Binding-site contacts:
Ligand atom C32 contacts residue GLU164 of chain 1.A at 3.5 Å.
Ligand atom C24 contacts residue CYS143 of chain 1.A at 2.9 Å (hydrophobic).
Ligand atom C19 contacts residue GLN187 of chain 1.A at 3.7 Å.
Ligand atom O33 contacts residue SER142 of chain 1.A at 3.8 Å.
Ligand atom C34 contacts residue CYS143 of chain 1.A at 1.9 Å (hydrophobic).
Ligand atom C15 contacts residue GLN187 of chain 1.A at 3.6 Å.
Ligand atom O35 contacts residue CYS143 of chain 1.A at 2.9 Å (h-bond).
Ligand atom C1 contacts residue GLN187 of chain 1.A at 3.7 Å.
Ligand atom O2 contacts residue THR188 of chain 1.A at 3.7 Å.
Ligand atom C12 contacts residue MET163 of chain 1.A at 3.8 Å (hydrophobic).
Ligand atom O33 contacts residue HIS170 of chain 1.A at 3.5 Å.
Ligand atom N23 contacts residue HIS162 of chain 1.A at 3.0 Å (h-bond).
Ligand atom O13 contacts residue GLU164 of chain 1.A at 3.0 Å (salt-bridge).
Ligand atom O33 contacts residue PHE138 of chain 1.A at 3.4 Å.
Ligand atom O2 contacts residue GLN187 of chain 1.A at 3.5 Å (h-bond).
Ligand atom C36 contacts residue CYS143 of chain 1.A at 2.5 Å (hydrophobic).
Ligand atom C29 contacts residue ASN140 of chain 1.A at 3.5 Å.
Ligand atom N23 contacts residue CYS143 of chain 1.A at 3.1 Å (h-bond).
Ligand atom O37 contacts residue HIS39 of chain 1.A at 2.4 Å (h-bond).
Ligand atom C15 contacts residue HIS162 of chain 1.A at 3.5 Å.
Ligand atom O35 contacts residue GLY141 of chain 1.A at 3.5 Å (h-bond).
Ligand atom C32 contacts residue HIS161 of chain 1.A at 3.6 Å.
Ligand atom N8 contacts residue GLU164 of chain 1.A at 2.8 Å (salt-bridge).
Ligand atom C36 contacts residue HIS39 of chain 1.A at 3.3 Å.
Ligand atom O37 contacts residue CYS143 of chain 1.A at 3.1 Å (h-bond).
Ligand atom C18 contacts residue GLN187 of chain 1.A at 3.4 Å.
Ligand atom O35 contacts residue SER142 of chain 1.A at 3.5 Å (h-bond).
Ligand atom C20 contacts residue MET163 of chain 1.A at 3.8 Å (hydrophobic).
Ligand atom N14 contacts residue GLN187 of chain 1.A at 2.9 Å (h-bond).
Ligand atom C17 contacts residue GLN187 of chain 1.A at 3.2 Å.
Ligand atom C21 contacts residue HIS162 of chain 1.A at 3.7 Å.
Ligand atom O33 contacts residue GLU164 of chain 1.A at 3.6 Å.
Ligand atom C7 contacts residue GLU164 of chain 1.A at 3.6 Å.
Ligand atom N31 contacts residue PHE138 of chain 1.A at 3.5 Å (h-bond).
Ligand atom C10 contacts residue GLN187 of chain 1.A at 3.3 Å.
Ligand atom C26 contacts residue CYS143 of chain 1.A at 3.4 Å (hydrophobic).
Ligand atom O33 contacts residue HIS161 of chain 1.A at 2.5 Å (h-bond).
Ligand atom O13 contacts residue MET163 of chain 1.A at 3.5 Å.
Ligand atom C6 contacts residue GLU164 of chain 1.A at 3.8 Å.
Ligand atom N31 contacts residue GLU164 of chain 1.A at 3.2 Å (salt-bridge).

This small molecule binds to this protein.
Small molecule (SMILES): COc1cccc2[nH]c(C(=O)N[C@@H](CC(C)C)C(=O)N[C@@H](C[C@@H]3CCNC3=O)[C@H](O)CO)cc12

Sequence of chain 1.A:
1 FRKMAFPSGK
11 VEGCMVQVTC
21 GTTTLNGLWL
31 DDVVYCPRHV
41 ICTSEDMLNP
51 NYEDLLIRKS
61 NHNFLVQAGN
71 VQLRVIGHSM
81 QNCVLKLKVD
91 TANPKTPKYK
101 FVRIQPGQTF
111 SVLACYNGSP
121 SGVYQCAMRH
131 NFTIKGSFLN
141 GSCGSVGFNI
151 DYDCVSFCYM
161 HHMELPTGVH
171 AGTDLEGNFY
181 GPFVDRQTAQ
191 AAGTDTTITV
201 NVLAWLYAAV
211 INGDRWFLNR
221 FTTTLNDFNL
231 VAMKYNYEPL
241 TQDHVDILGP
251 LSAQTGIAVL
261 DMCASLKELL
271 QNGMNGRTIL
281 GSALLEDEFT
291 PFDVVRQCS